Sequence of chain 1.B:
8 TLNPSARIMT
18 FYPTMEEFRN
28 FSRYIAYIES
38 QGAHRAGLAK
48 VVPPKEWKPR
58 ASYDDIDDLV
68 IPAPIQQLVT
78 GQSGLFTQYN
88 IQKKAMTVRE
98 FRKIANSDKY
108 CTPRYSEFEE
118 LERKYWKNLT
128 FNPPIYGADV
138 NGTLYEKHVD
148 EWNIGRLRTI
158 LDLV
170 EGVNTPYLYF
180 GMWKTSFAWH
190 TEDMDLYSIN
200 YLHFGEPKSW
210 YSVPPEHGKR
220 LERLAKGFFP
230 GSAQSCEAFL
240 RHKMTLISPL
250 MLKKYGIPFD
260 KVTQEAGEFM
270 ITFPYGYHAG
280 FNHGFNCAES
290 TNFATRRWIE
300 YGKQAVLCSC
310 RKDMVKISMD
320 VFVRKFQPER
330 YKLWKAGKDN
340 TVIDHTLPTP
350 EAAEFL

Binding-site contacts:
Ligand atom N2 contacts residue HIS189 of chain 1.B at 3.3 Å (h-bond).
Ligand atom C3 contacts residue ASP312 of chain 1.B at 3.8 Å.
Ligand atom C13 contacts residue TYR178 of chain 1.B at 3.7 Å (hydrophobic).
Ligand atom C20 contacts residue TRP209 of chain 1.B at 3.6 Å (hydrophobic).
Ligand atom N3 contacts residue ZN1 of chain 1.I at 2.2 Å.
Ligand atom C12 contacts residue TYR176 of chain 1.B at 3.8 Å (hydrophobic).
Ligand atom C21 contacts residue PHE186 of chain 1.B at 3.6 Å (hydrophobic).
Ligand atom C13 contacts residue ASP136 of chain 1.B at 3.7 Å.
Ligand atom C18 contacts residue ZN1 of chain 1.I at 3.0 Å.
Ligand atom N2 contacts residue ZN1 of chain 1.I at 2.9 Å.
Ligand atom C18 contacts residue HIS189 of chain 1.B at 3.6 Å.
Ligand atom C24 contacts residue PHE186 of chain 1.B at 3.5 Å (hydrophobic).
Ligand atom C17 contacts residue LYS242 of chain 1.B at 3.8 Å.
Ligand atom N4 contacts residue HIS189 of chain 1.B at 3.4 Å (h-bond).
Ligand atom O contacts residue PHE186 of chain 1.B at 3.5 Å.
Ligand atom C23 contacts residue TYR133 of chain 1.B at 3.7 Å (hydrophobic).
Ligand atom N6 contacts residue TYR133 of chain 1.B at 2.7 Å (h-bond).
Ligand atom N5 contacts residue TYR178 of chain 1.B at 3.9 Å.
Ligand atom N6 contacts residue TYR178 of chain 1.B at 3.8 Å.
Ligand atom C20 contacts residue PHE186 of chain 1.B at 3.5 Å (hydrophobic).
Ligand atom C17 contacts residue GLU191 of chain 1.B at 3.5 Å.
Ligand atom N3 contacts residue GLU191 of chain 1.B at 3.2 Å (salt-bridge).
Ligand atom C12 contacts residue ASP136 of chain 1.B at 3.8 Å.
Ligand atom C17 contacts residue HIS189 of chain 1.B at 3.3 Å.
Ligand atom C19 contacts residue HIS277 of chain 1.B at 3.7 Å.
Ligand atom C23 contacts residue TYR178 of chain 1.B at 3.5 Å (hydrophobic).
Ligand atom C19 contacts residue ZN1 of chain 1.I at 3.1 Å.
Ligand atom C19 contacts residue TRP209 of chain 1.B at 3.5 Å (hydrophobic).
Ligand atom C3 contacts residue VAL314 of chain 1.B at 3.7 Å (hydrophobic).
Ligand atom O contacts residue LYS207 of chain 1.B at 2.8 Å (salt-bridge).
Ligand atom O contacts residue TYR133 of chain 1.B at 3.3 Å (h-bond).
Ligand atom C17 contacts residue ZN1 of chain 1.I at 3.3 Å.
Ligand atom C24 contacts residue TYR133 of chain 1.B at 3.4 Å (hydrophobic).
Ligand atom C11 contacts residue TYR176 of chain 1.B at 3.6 Å (hydrophobic).
Ligand atom C11 contacts residue GLY171 of chain 1.B at 3.9 Å.
Ligand atom N3 contacts residue HIS189 of chain 1.B at 2.7 Å (h-bond).
Ligand atom N4 contacts residue ZN1 of chain 1.I at 2.1 Å.
Ligand atom N4 contacts residue HIS277 of chain 1.B at 3.4 Å (h-bond).
Ligand atom C25 contacts residue ASP136 of chain 1.B at 3.6 Å.
Ligand atom C19 contacts residue PHE186 of chain 1.B at 3.7 Å (hydrophobic).

A small-molecule ligand and the protein it binds are described below.
Small molecule (SMILES): O=c1[nH]cnc2c(-n3cc(CCN4CCC5(CCc6ccccc65)CC4)cn3)nccc12